Sequence of chain 1.D:
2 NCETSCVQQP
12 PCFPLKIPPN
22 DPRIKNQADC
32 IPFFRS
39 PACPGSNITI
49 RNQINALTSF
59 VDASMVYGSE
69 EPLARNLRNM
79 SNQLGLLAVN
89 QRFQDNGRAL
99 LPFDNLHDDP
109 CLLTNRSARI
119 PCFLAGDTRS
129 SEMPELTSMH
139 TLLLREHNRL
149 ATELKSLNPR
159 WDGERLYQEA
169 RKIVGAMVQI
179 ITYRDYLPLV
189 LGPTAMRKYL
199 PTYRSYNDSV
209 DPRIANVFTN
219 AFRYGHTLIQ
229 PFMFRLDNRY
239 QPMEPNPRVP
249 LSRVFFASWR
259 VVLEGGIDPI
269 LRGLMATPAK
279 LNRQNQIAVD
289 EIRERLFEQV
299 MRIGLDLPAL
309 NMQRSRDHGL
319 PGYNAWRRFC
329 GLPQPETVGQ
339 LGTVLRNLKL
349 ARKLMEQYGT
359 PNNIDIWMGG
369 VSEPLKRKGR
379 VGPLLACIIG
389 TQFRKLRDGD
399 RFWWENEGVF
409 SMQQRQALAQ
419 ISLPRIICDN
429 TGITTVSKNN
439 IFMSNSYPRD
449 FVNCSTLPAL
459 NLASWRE

This small molecule binds to this protein.
Small molecule (SMILES): CC(=O)N[C@H]1[C@H](O[C@H]2[C@H](O)[C@@H](NC(C)=O)CO[C@@H]2CO[C@@H]2O[C@@H](C)[C@@H](O)[C@@H](O)[C@@H]2O)O[C@H](CO)[C@@H](O[C@@H]2O[C@H](CO)[C@@H](O)[C@H](O[C@H]3O[C@H](CO)[C@@H](O)[C@H](O)[C@@H]3O)[C@@H]2O)[C@@H]1O

Binding-site contacts:
Ligand atom C1 contacts residue VAL208 of chain 1.D at 4.3 Å (hydrophobic).
Ligand atom C7 contacts residue ASN205 of chain 1.D at 3.4 Å.
Ligand atom O5 contacts residue ASN205 of chain 1.D at 2.3 Å (h-bond).
Ligand atom C5 contacts residue SER207 of chain 1.D at 4.0 Å.
Ligand atom C5 contacts residue VAL208 of chain 1.D at 4.1 Å (hydrophobic).
Ligand atom C5 contacts residue BMA1 of chain 1.T at 4.5 Å.
Ligand atom O7 contacts residue ASN205 of chain 1.D at 3.4 Å (h-bond).
Ligand atom C6 contacts residue VAL208 of chain 1.D at 3.8 Å (hydrophobic).
Ligand atom C3 contacts residue ASN205 of chain 1.D at 3.7 Å.
Ligand atom O7 contacts residue ARG202 of chain 1.D at 3.5 Å (salt-bridge).
Ligand atom C6 contacts residue BMA1 of chain 1.T at 4.3 Å.
Ligand atom C4 contacts residue BMA1 of chain 1.T at 4.2 Å.
Ligand atom C5 contacts residue VAL208 of chain 1.D at 4.4 Å (hydrophobic).
Ligand atom O5 contacts residue VAL208 of chain 1.D at 3.4 Å.
Ligand atom O6 contacts residue VAL208 of chain 1.D at 4.0 Å.
Ligand atom C6 contacts residue SER207 of chain 1.D at 3.9 Å.
Ligand atom C1 contacts residue SER207 of chain 1.D at 4.2 Å.
Ligand atom C4 contacts residue ARG392 of chain 1.D at 4.2 Å.
Ligand atom C5 contacts residue ASN205 of chain 1.D at 3.6 Å.
Ligand atom C6 contacts residue VAL208 of chain 1.D at 4.2 Å (hydrophobic).
Ligand atom O5 contacts residue LYS393 of chain 1.D at 4.2 Å.
Ligand atom O5 contacts residue BMA1 of chain 1.T at 4.2 Å.
Ligand atom O4 contacts residue BMA1 of chain 1.T at 3.0 Å (h-bond).
Ligand atom C4 contacts residue ASN205 of chain 1.D at 4.2 Å.
Ligand atom C2 contacts residue BMA1 of chain 1.T at 4.0 Å.
Ligand atom C8 contacts residue SER207 of chain 1.D at 3.6 Å.
Ligand atom O5 contacts residue VAL208 of chain 1.D at 4.5 Å.
Ligand atom C2 contacts residue ASN205 of chain 1.D at 2.5 Å.
Ligand atom N2 contacts residue ASN205 of chain 1.D at 3.0 Å (h-bond).
Ligand atom C6 contacts residue LYS393 of chain 1.D at 3.5 Å.
Ligand atom C1 contacts residue ASN205 of chain 1.D at 1.4 Å.
Ligand atom O3 contacts residue ARG392 of chain 1.D at 4.1 Å.
Ligand atom O5 contacts residue SER207 of chain 1.D at 4.1 Å.